Sequence of chain 1.A:
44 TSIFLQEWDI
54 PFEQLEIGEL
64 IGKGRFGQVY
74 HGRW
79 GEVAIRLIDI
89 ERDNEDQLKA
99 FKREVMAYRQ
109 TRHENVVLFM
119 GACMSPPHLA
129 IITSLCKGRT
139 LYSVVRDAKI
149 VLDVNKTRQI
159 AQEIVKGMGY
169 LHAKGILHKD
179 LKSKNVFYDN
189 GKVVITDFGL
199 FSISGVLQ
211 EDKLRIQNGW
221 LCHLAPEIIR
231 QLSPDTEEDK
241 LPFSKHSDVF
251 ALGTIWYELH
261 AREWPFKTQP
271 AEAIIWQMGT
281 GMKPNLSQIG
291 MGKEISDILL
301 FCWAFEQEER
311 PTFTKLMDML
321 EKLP

Binding-site contacts:
Ligand atom O2A contacts residue ARG84 of chain 1.A at 3.1 Å (salt-bridge).
Ligand atom N1 contacts residue CYS134 of chain 1.A at 3.1 Å (h-bond).
Ligand atom C6 contacts residue ALA82 of chain 1.A at 3.9 Å (hydrophobic).
Ligand atom O1G contacts residue ARG68 of chain 1.A at 3.2 Å.
Ligand atom O1G contacts residue GLY67 of chain 1.A at 3.9 Å.
Ligand atom O2G contacts residue MG1 of chain 1.D at 3.6 Å.
Ligand atom C5 contacts residue PHE185 of chain 1.A at 3.8 Å (hydrophobic).
Ligand atom PA contacts residue MG1 of chain 1.D at 3.3 Å.
Ligand atom O2B contacts residue LYS182 of chain 1.A at 3.8 Å.
Ligand atom C5' contacts residue LYS66 of chain 1.A at 3.7 Å.
Ligand atom N3B contacts residue LYS182 of chain 1.A at 4.0 Å.
Ligand atom C2 contacts residue PHE185 of chain 1.A at 3.8 Å (hydrophobic).
Ligand atom N9 contacts residue PHE185 of chain 1.A at 4.0 Å.
Ligand atom O4' contacts residue VAL72 of chain 1.A at 2.8 Å.
Ligand atom O1A contacts residue ARG84 of chain 1.A at 3.3 Å (salt-bridge).
Ligand atom O3G contacts residue LYS180 of chain 1.A at 3.0 Å (salt-bridge).
Ligand atom N6 contacts residue CYS134 of chain 1.A at 3.8 Å.
Ligand atom O2G contacts residue LYS180 of chain 1.A at 3.5 Å (salt-bridge).
Ligand atom C2 contacts residue CYS134 of chain 1.A at 3.9 Å (hydrophobic).
Ligand atom O1A contacts residue GLY67 of chain 1.A at 3.9 Å.
Ligand atom PG contacts residue LYS180 of chain 1.A at 3.8 Å.
Ligand atom N6 contacts residue ALA82 of chain 1.A at 3.9 Å.
Ligand atom O3G contacts residue ARG68 of chain 1.A at 2.9 Å (salt-bridge).
Ligand atom N3 contacts residue PHE185 of chain 1.A at 3.5 Å.
Ligand atom N6 contacts residue SER132 of chain 1.A at 3.4 Å (h-bond).
Ligand atom O1A contacts residue VAL72 of chain 1.A at 4.0 Å.
Ligand atom C4' contacts residue VAL72 of chain 1.A at 3.6 Å (hydrophobic).
Ligand atom C1' contacts residue VAL72 of chain 1.A at 4.0 Å (hydrophobic).
Ligand atom O2B contacts residue ASN183 of chain 1.A at 3.0 Å (h-bond).
Ligand atom O3A contacts residue MG1 of chain 1.D at 3.5 Å.
Ligand atom PB contacts residue MG1 of chain 1.D at 3.3 Å.
Ligand atom O2A contacts residue ASP195 of chain 1.A at 2.9 Å (salt-bridge).
Ligand atom C5' contacts residue VAL72 of chain 1.A at 3.5 Å (hydrophobic).
Ligand atom N6 contacts residue THR131 of chain 1.A at 3.7 Å.
Ligand atom O2' contacts residue THR138 of chain 1.A at 3.6 Å.
Ligand atom O2' contacts residue PHE185 of chain 1.A at 3.6 Å.
Ligand atom C4 contacts residue PHE185 of chain 1.A at 3.5 Å (hydrophobic).
Ligand atom O2B contacts residue MG1 of chain 1.D at 2.1 Å.
Ligand atom PG contacts residue ARG68 of chain 1.A at 3.8 Å.
Ligand atom O2A contacts residue MG1 of chain 1.D at 2.1 Å.

A protein and the small-molecule ligand that binds it are described below.
Small molecule (SMILES): Nc1ncnc2c1ncn2[C@@H]1O[C@H](CO[P](=O)(O)O[P](=O)(O)NP(=O)(O)O)[C@@H](O)[C@H]1O